This small molecule binds to this protein.
Small molecule (SMILES): N=c1ccn([C@H]2C[C@H](O[P](=O)(O)OC[C@H]3O[C@@H](n4cnc5c(N)ncnc54)C[C@@H]3O[P](=O)(O)OC[C@H]3O[C@@H](n4cnc5c(N)ncnc54)C[C@@H]3O[P](=O)(O)OC[C@H]3O[C@@H](n4cnc5c(N)ncnc54)C[C@@H]3O)[C@@H](COP(=O)=O)O2)c(=O)[nH]1

Sequence of chain 44.A:
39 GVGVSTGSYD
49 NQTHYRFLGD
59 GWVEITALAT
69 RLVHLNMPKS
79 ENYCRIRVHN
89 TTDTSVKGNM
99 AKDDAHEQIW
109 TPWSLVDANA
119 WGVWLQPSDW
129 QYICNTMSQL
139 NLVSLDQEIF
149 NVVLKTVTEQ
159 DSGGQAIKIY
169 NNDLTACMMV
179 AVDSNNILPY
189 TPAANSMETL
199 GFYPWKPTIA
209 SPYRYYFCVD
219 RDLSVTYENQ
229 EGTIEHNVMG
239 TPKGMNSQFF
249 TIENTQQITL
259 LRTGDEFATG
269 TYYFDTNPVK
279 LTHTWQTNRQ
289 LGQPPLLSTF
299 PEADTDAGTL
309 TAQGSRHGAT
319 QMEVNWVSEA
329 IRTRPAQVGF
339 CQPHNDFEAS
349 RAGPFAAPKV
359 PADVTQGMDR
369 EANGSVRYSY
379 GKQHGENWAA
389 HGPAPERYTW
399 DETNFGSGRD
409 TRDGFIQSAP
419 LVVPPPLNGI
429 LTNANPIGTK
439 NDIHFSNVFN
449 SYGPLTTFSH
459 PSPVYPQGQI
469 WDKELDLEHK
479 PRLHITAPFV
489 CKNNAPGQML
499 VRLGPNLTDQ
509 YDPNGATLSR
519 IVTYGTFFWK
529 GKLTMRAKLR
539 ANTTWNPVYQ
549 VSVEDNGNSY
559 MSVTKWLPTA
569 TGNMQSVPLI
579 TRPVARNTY

Binding-site contacts:
Ligand atom OP1 contacts residue PRO276 of chain 44.A at 3.1 Å.
Ligand atom O4' contacts residue TRP60 of chain 44.A at 4.2 Å.
Ligand atom N1 contacts residue TRP60 of chain 44.A at 3.5 Å.
Ligand atom O3' contacts residue TRP60 of chain 44.A at 4.4 Å.
Ligand atom OP2 contacts residue ASN139 of chain 44.A at 3.3 Å (h-bond).
Ligand atom N6 contacts residue TRP60 of chain 44.A at 3.0 Å.
Ligand atom N3 contacts residue TRP60 of chain 44.A at 3.0 Å.
Ligand atom OP2 contacts residue TRP60 of chain 44.A at 4.4 Å.
Ligand atom O3' contacts residue PRO276 of chain 44.A at 3.4 Å.
Ligand atom O3' contacts residue GLN137 of chain 44.A at 2.0 Å (h-bond).
Ligand atom OP1 contacts residue ASN139 of chain 44.A at 3.1 Å (h-bond).
Ligand atom OP1 contacts residue ASN275 of chain 44.A at 4.5 Å.
Ligand atom C3' contacts residue PRO276 of chain 44.A at 3.2 Å (hydrophobic).
Ligand atom N6 contacts residue ASP58 of chain 44.A at 4.3 Å.
Ligand atom C8 contacts residue TRP60 of chain 44.A at 4.4 Å (hydrophobic).
Ligand atom P contacts residue ASN139 of chain 44.A at 3.7 Å.
Ligand atom P contacts residue PRO276 of chain 44.A at 3.8 Å.
Ligand atom P contacts residue GLN137 of chain 44.A at 3.5 Å.
Ligand atom C2' contacts residue GLN137 of chain 44.A at 2.9 Å.
Ligand atom OP2 contacts residue GLN137 of chain 44.A at 3.8 Å.
Ligand atom C3' contacts residue GLN137 of chain 44.A at 2.6 Å.
Ligand atom OP1 contacts residue GLN137 of chain 44.A at 4.4 Å.
Ligand atom C1' contacts residue TRP60 of chain 44.A at 3.5 Å (hydrophobic).
Ligand atom OP2 contacts residue ARG534 of chain 44.A at 3.6 Å.
Ligand atom O5' contacts residue GLN137 of chain 44.A at 4.3 Å.
Ligand atom C4' contacts residue PRO276 of chain 44.A at 3.7 Å (hydrophobic).
Ligand atom C4' contacts residue GLN137 of chain 44.A at 4.1 Å.
Ligand atom N6 contacts residue GLY57 of chain 44.A at 3.7 Å.
Ligand atom C2 contacts residue TRP60 of chain 44.A at 3.4 Å (hydrophobic).
Ligand atom C6 contacts residue TRP60 of chain 44.A at 3.4 Å (hydrophobic).
Ligand atom C5 contacts residue TRP60 of chain 44.A at 3.8 Å (hydrophobic).
Ligand atom O5' contacts residue TRP60 of chain 44.A at 3.8 Å.
Ligand atom O5' contacts residue PRO276 of chain 44.A at 2.8 Å.
Ligand atom N9 contacts residue TRP60 of chain 44.A at 3.8 Å.
Ligand atom OP2 contacts residue PRO276 of chain 44.A at 3.9 Å.
Ligand atom C4 contacts residue TRP60 of chain 44.A at 3.5 Å (hydrophobic).
Ligand atom C1' contacts residue GLN137 of chain 44.A at 4.0 Å.
Ligand atom C5' contacts residue PRO276 of chain 44.A at 3.7 Å (hydrophobic).
Ligand atom C2' contacts residue TRP60 of chain 44.A at 4.1 Å (hydrophobic).
Ligand atom N7 contacts residue TRP60 of chain 44.A at 3.9 Å.